Sequence of chain 2.C:
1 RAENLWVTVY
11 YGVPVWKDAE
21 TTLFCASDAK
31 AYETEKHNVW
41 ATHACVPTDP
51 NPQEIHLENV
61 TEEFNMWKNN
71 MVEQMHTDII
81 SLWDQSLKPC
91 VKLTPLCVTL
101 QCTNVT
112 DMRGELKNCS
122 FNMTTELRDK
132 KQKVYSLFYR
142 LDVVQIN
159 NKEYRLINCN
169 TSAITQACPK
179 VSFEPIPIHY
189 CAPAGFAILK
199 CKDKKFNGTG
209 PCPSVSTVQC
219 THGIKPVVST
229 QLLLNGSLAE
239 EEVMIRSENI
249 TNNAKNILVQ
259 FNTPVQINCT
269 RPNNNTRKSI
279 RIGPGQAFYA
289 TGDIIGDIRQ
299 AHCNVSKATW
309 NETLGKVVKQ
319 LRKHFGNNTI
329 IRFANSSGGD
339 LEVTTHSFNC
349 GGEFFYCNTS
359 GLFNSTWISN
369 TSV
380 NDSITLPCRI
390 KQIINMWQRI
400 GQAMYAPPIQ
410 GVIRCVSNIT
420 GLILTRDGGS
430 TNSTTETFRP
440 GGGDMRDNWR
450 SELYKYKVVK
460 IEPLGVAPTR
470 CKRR

Sequence of chain 2.A:
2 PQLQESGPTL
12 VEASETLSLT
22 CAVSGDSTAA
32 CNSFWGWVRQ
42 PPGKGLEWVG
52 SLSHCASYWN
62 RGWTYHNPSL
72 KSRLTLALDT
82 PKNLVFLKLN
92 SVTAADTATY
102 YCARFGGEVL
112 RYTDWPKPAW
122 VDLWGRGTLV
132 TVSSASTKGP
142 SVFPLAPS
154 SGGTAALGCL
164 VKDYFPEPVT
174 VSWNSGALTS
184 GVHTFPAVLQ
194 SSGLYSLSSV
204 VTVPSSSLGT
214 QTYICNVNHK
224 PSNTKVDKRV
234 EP

Binding-site contacts:
Ligand atom O7 contacts residue ASP291 of chain 2.C at 4.3 Å.
Ligand atom O6 contacts residue TYR136 of chain 2.C at 4.1 Å.
Ligand atom C8 contacts residue ARG112 of chain 2.A at 4.0 Å.
Ligand atom C3 contacts residue ASN119 of chain 2.C at 3.8 Å.
Ligand atom O5 contacts residue ASN119 of chain 2.C at 2.4 Å (h-bond).
Ligand atom O7 contacts residue TYR136 of chain 2.C at 3.5 Å.
Ligand atom C5 contacts residue ASN119 of chain 2.C at 3.6 Å.
Ligand atom C5 contacts residue TYR136 of chain 2.C at 4.0 Å (hydrophobic).
Ligand atom N2 contacts residue ASN119 of chain 2.C at 2.9 Å (h-bond).
Ligand atom N2 contacts residue ARG112 of chain 2.A at 3.8 Å.
Ligand atom C7 contacts residue TYR136 of chain 2.C at 4.4 Å (hydrophobic).
Ligand atom C1 contacts residue ASN119 of chain 2.C at 1.4 Å.
Ligand atom C3 contacts residue TYR136 of chain 2.C at 3.9 Å (hydrophobic).
Ligand atom C8 contacts residue ASP291 of chain 2.C at 3.4 Å.
Ligand atom C7 contacts residue ARG112 of chain 2.A at 3.1 Å.
Ligand atom C2 contacts residue ASN119 of chain 2.C at 2.5 Å.
Ligand atom O6 contacts residue SER121 of chain 2.C at 3.2 Å (h-bond).
Ligand atom C2 contacts residue TYR136 of chain 2.C at 4.2 Å (hydrophobic).
Ligand atom N2 contacts residue TYR136 of chain 2.C at 4.1 Å.
Ligand atom O4 contacts residue TYR136 of chain 2.C at 4.3 Å.
Ligand atom C8 contacts residue TYR136 of chain 2.C at 3.7 Å (hydrophobic).
Ligand atom C7 contacts residue ASN119 of chain 2.C at 4.2 Å.
Ligand atom C4 contacts residue ASN119 of chain 2.C at 4.2 Å.
Ligand atom O7 contacts residue ARG112 of chain 2.A at 2.2 Å (salt-bridge).
Ligand atom C7 contacts residue ASP291 of chain 2.C at 4.1 Å.
Ligand atom C1 contacts residue TYR136 of chain 2.C at 3.7 Å (hydrophobic).
Ligand atom O5 contacts residue TYR136 of chain 2.C at 4.2 Å.

A protein and the small-molecule ligand that binds it are described below.
Small molecule (SMILES): CC(=O)N[C@H]1[C@H](O[C@H]2[C@H](O)[C@@H](NC(C)=O)CO[C@@H]2CO)O[C@H](CO)[C@@H](O)[C@@H]1O